Sequence of chain 13.B:
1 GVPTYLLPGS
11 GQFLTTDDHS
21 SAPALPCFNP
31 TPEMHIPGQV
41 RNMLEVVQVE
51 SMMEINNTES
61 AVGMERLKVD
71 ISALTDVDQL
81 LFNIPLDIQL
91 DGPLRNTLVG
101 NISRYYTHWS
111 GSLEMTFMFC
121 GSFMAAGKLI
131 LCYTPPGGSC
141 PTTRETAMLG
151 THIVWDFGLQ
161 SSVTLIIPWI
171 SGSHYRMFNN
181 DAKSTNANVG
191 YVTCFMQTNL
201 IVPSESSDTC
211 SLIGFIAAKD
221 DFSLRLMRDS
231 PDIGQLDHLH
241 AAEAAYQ

Sequence of chain 13.A:
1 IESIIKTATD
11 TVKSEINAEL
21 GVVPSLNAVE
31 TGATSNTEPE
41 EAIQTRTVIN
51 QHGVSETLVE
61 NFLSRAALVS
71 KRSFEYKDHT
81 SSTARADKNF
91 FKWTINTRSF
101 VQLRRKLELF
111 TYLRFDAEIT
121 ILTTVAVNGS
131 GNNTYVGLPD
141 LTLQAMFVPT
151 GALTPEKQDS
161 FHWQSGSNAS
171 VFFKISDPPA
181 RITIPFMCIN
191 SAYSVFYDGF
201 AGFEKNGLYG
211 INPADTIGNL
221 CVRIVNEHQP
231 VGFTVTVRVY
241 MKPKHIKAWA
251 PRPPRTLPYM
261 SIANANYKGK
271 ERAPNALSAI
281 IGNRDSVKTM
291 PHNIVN

A small-molecule ligand and the protein it binds are described below.
Small molecule (SMILES): Cc1cc(CCCOc2c(C)cc(-c3noc(C(F)(F)F)n3)cc2C)on1

Binding-site contacts:
Ligand atom O1A contacts residue ALA145 of chain 13.A at 3.8 Å.
Ligand atom CM6 contacts residue ILE184 of chain 13.A at 3.5 Å (hydrophobic).
Ligand atom C3A contacts residue ILE182 of chain 13.A at 3.2 Å (hydrophobic).
Ligand atom F3 contacts residue ALA169 of chain 13.A at 3.7 Å.
Ligand atom F1 contacts residue SER170 of chain 13.A at 3.7 Å.
Ligand atom F1 contacts residue ALA145 of chain 13.A at 3.0 Å.
Ligand atom C2B contacts residue ILE119 of chain 13.A at 3.5 Å (hydrophobic).
Ligand atom F2 contacts residue ALA145 of chain 13.A at 3.0 Å.
Ligand atom F2 contacts residue SER170 of chain 13.A at 3.5 Å.
Ligand atom F3 contacts residue ILE182 of chain 13.A at 3.2 Å.
Ligand atom F1 contacts residue VAL171 of chain 13.A at 3.0 Å.
Ligand atom C2A contacts residue LEU220 of chain 13.A at 3.8 Å (hydrophobic).
Ligand atom C4 contacts residue PHE115 of chain 13.A at 3.3 Å (hydrophobic).
Ligand atom CM3 contacts residue THR97 of chain 13.A at 3.9 Å.
Ligand atom N1A contacts residue LEU220 of chain 13.A at 3.0 Å.
Ligand atom O1 contacts residue ILE217 of chain 13.A at 3.2 Å.
Ligand atom CM2 contacts residue ILE119 of chain 13.A at 3.5 Å (hydrophobic).
Ligand atom N3A contacts residue ILE184 of chain 13.A at 3.9 Å.
Ligand atom CM2 contacts residue TRP93 of chain 13.A at 3.9 Å (hydrophobic).
Ligand atom F3 contacts residue ALA24 of chain 13.B at 3.9 Å.
Ligand atom C3B contacts residue ILE119 of chain 13.A at 3.5 Å (hydrophobic).
Ligand atom O1B contacts residue ILE95 of chain 13.A at 3.0 Å.
Ligand atom C2A contacts residue ILE182 of chain 13.A at 3.6 Å (hydrophobic).
Ligand atom F3 contacts residue LEU14 of chain 14.B at 3.9 Å.
Ligand atom C6B contacts residue ILE95 of chain 13.A at 3.6 Å (hydrophobic).
Ligand atom C6B contacts residue ILE184 of chain 13.A at 3.7 Å (hydrophobic).
Ligand atom C1B contacts residue ILE95 of chain 13.A at 3.5 Å (hydrophobic).
Ligand atom CM4 contacts residue ALA145 of chain 13.A at 3.5 Å (hydrophobic).
Ligand atom F2 contacts residue MET146 of chain 13.A at 3.7 Å.
Ligand atom CM6 contacts residue MET187 of chain 13.A at 3.8 Å (hydrophobic).
Ligand atom N3A contacts residue PHE147 of chain 13.A at 3.6 Å.
Ligand atom O1A contacts residue ILE182 of chain 13.A at 3.9 Å.
Ligand atom O1A contacts residue LEU220 of chain 13.A at 3.4 Å.
Ligand atom F2 contacts residue ALA169 of chain 13.A at 2.2 Å.
Ligand atom F2 contacts residue PHE147 of chain 13.A at 3.2 Å.
Ligand atom C5B contacts residue ILE184 of chain 13.A at 3.4 Å (hydrophobic).
Ligand atom CM6 contacts residue ILE217 of chain 13.A at 3.4 Å (hydrophobic).
Ligand atom CM4 contacts residue ALA169 of chain 13.A at 3.5 Å (hydrophobic).
Ligand atom N3A contacts residue ILE182 of chain 13.A at 3.0 Å.
Ligand atom CM4 contacts residue ILE182 of chain 13.A at 3.6 Å (hydrophobic).

Sequence of chain 14.B:
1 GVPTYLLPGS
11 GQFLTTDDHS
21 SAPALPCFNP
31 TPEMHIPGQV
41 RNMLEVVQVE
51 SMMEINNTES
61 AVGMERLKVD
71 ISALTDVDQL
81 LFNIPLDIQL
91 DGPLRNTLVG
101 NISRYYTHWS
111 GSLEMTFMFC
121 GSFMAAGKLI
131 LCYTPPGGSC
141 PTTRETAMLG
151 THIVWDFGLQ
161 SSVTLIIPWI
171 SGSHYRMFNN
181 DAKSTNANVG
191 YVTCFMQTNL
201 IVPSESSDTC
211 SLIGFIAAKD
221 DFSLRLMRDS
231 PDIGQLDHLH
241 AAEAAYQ